Sequence of chain 1.E:
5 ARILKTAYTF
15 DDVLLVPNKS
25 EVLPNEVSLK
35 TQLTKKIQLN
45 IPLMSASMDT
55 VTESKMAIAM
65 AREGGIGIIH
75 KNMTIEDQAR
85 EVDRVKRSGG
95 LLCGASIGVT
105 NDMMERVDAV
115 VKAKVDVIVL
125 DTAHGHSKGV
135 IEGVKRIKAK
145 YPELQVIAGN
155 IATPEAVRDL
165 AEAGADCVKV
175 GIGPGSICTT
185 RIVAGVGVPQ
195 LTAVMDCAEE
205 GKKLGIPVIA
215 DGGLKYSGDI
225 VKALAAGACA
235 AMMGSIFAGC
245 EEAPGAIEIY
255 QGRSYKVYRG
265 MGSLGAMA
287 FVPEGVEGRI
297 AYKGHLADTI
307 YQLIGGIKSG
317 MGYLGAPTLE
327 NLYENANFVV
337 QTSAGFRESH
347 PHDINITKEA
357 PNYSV

A small-molecule ligand and the protein it binds are described below.
Small molecule (SMILES): C[C@@H](Oc1cc[n+]([O-])c2ccccc12)c1cn(-c2ccc(Cl)cc2)nn1

Binding-site contacts:
Ligand atom C21 contacts residue PRO28 of chain 1.G at 4.0 Å (hydrophobic).
Ligand atom C11 contacts residue MET271 of chain 1.E at 3.9 Å (hydrophobic).
Ligand atom C20 contacts residue PRO28 of chain 1.G at 3.6 Å (hydrophobic).
Ligand atom N3 contacts residue PHE287 of chain 1.E at 3.5 Å.
Ligand atom C15 contacts residue GLU290 of chain 1.E at 3.7 Å.
Ligand atom C1 contacts residue GLY266 of chain 1.E at 4.0 Å.
Ligand atom C18 contacts residue PRO28 of chain 1.G at 4.1 Å (hydrophobic).
Ligand atom C19 contacts residue HIS128 of chain 1.E at 4.2 Å.
Ligand atom N2 contacts residue PHE287 of chain 1.E at 3.5 Å.
Ligand atom N4 contacts residue MET265 of chain 1.E at 3.9 Å.
Ligand atom CL1 contacts residue PRO28 of chain 1.G at 4.2 Å.
Ligand atom C17 contacts residue ALA127 of chain 1.E at 4.1 Å (hydrophobic).
Ligand atom C3 contacts residue MET265 of chain 1.E at 4.2 Å (hydrophobic).
Ligand atom C15 contacts residue ALA127 of chain 1.E at 3.8 Å (hydrophobic).
Ligand atom C21 contacts residue ALA127 of chain 1.E at 3.9 Å (hydrophobic).
Ligand atom C8 contacts residue IMP1 of chain 1.R at 3.4 Å.
Ligand atom C21 contacts residue GLU290 of chain 1.E at 3.7 Å.
Ligand atom C7 contacts residue IMP1 of chain 1.R at 3.8 Å.
Ligand atom O1 contacts residue GLY266 of chain 1.E at 4.1 Å.
Ligand atom C15 contacts residue PHE287 of chain 1.E at 4.0 Å (hydrophobic).
Ligand atom N3 contacts residue ALA127 of chain 1.E at 3.9 Å.
Ligand atom N1 contacts residue PHE287 of chain 1.E at 4.0 Å.
Ligand atom C16 contacts residue PHE287 of chain 1.E at 3.7 Å (hydrophobic).
Ligand atom C7 contacts residue ALA127 of chain 1.E at 3.9 Å (hydrophobic).
Ligand atom C12 contacts residue VAL288 of chain 1.E at 3.4 Å (hydrophobic).
Ligand atom C14 contacts residue PHE287 of chain 1.E at 4.2 Å (hydrophobic).
Ligand atom CL1 contacts residue HIS128 of chain 1.E at 3.8 Å.
Ligand atom CL1 contacts residue GLY318 of chain 1.G at 3.1 Å.
Ligand atom C10 contacts residue IMP1 of chain 1.R at 4.0 Å.
Ligand atom O2 contacts residue MET265 of chain 1.E at 3.6 Å.
Ligand atom C20 contacts residue TYR319 of chain 1.G at 3.9 Å (hydrophobic).
Ligand atom C19 contacts residue PRO28 of chain 1.G at 3.8 Å (hydrophobic).
Ligand atom O2 contacts residue LYS75 of chain 1.E at 3.9 Å.
Ligand atom CL1 contacts residue TYR319 of chain 1.G at 3.7 Å.
Ligand atom C21 contacts residue PHE287 of chain 1.E at 4.0 Å (hydrophobic).
Ligand atom C9 contacts residue IMP1 of chain 1.R at 3.5 Å.
Ligand atom C12 contacts residue MET271 of chain 1.E at 3.7 Å (hydrophobic).
Ligand atom C2 contacts residue GLY266 of chain 1.E at 4.0 Å.
Ligand atom C12 contacts residue GLU290 of chain 1.E at 3.9 Å.
Ligand atom C16 contacts residue ALA127 of chain 1.E at 3.7 Å (hydrophobic).

Sequence of chain 1.G:
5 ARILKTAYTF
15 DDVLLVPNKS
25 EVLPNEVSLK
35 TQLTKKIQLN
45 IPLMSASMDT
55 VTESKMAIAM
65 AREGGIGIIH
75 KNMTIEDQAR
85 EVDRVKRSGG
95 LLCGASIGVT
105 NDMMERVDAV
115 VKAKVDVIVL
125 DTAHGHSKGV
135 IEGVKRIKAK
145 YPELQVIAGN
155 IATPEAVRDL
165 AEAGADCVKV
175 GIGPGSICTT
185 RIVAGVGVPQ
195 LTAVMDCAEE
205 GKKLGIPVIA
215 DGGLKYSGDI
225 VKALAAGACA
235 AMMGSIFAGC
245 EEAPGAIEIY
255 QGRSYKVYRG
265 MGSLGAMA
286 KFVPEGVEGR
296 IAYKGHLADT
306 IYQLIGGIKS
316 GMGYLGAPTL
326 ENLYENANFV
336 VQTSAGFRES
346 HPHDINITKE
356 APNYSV